Sequence of chain 1.B:
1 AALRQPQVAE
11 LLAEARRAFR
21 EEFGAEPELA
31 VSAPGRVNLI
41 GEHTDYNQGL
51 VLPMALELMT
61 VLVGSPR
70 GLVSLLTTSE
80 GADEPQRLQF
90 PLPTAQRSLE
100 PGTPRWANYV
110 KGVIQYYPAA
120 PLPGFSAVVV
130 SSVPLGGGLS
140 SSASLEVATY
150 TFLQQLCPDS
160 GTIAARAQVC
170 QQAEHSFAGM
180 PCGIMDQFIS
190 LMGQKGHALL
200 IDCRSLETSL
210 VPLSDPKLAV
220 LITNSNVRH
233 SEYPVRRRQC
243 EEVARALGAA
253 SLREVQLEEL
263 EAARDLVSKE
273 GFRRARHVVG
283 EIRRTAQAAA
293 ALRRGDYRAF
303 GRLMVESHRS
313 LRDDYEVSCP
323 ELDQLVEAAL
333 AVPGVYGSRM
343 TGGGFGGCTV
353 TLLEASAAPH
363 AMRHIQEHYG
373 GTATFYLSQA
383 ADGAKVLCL

Binding-site contacts:
Ligand atom C15 contacts residue GLY135 of chain 1.B at 3.8 Å.
Ligand atom N19 contacts residue SER141 of chain 1.B at 3.6 Å.
Ligand atom C11 contacts residue GLY80 of chain 1.B at 4.0 Å.
Ligand atom C23 contacts residue TRP105 of chain 1.B at 3.8 Å (hydrophobic).
Ligand atom C12 contacts residue ARG104 of chain 1.B at 3.6 Å.
Ligand atom C21 contacts residue LEU144 of chain 1.B at 3.8 Å (hydrophobic).
Ligand atom C26 contacts residue LEU134 of chain 1.B at 3.8 Å (hydrophobic).
Ligand atom C24 contacts residue SER78 of chain 1.B at 3.5 Å.
Ligand atom C07 contacts residue TYR108 of chain 1.B at 3.2 Å (hydrophobic).
Ligand atom C25 contacts residue VAL128 of chain 1.B at 3.6 Å (hydrophobic).
Ligand atom N16 contacts residue GLY135 of chain 1.B at 3.7 Å.
Ligand atom C13 contacts residue TYR108 of chain 1.B at 3.9 Å (hydrophobic).
Ligand atom C24 contacts residue THR76 of chain 1.B at 3.9 Å.
Ligand atom C06 contacts residue TYR108 of chain 1.B at 3.7 Å (hydrophobic).
Ligand atom C25 contacts residue SER78 of chain 1.B at 3.6 Å.
Ligand atom C20 contacts residue LEU134 of chain 1.B at 3.4 Å (hydrophobic).
Ligand atom C13 contacts residue ARG104 of chain 1.B at 3.9 Å.
Ligand atom C15 contacts residue SER140 of chain 1.B at 3.3 Å.
Ligand atom C12 contacts residue ASP82 of chain 1.B at 3.8 Å.
Ligand atom C18 contacts residue LEU134 of chain 1.B at 3.9 Å (hydrophobic).
Ligand atom N17 contacts residue SER140 of chain 1.B at 2.9 Å (h-bond).
Ligand atom N17 contacts residue SER141 of chain 1.B at 3.5 Å (h-bond).
Ligand atom O22 contacts residue LEU134 of chain 1.B at 3.9 Å.
Ligand atom C26 contacts residue THR60 of chain 1.B at 3.7 Å.
Ligand atom C06 contacts residue GLY135 of chain 1.B at 3.8 Å.
Ligand atom N16 contacts residue SER140 of chain 1.B at 3.5 Å (h-bond).
Ligand atom C26 contacts residue LEU144 of chain 1.B at 3.9 Å (hydrophobic).
Ligand atom C26 contacts residue SER130 of chain 1.B at 3.7 Å.
Ligand atom C18 contacts residue SER140 of chain 1.B at 3.4 Å.
Ligand atom N17 contacts residue TYR108 of chain 1.B at 3.8 Å.
Ligand atom N19 contacts residue SER140 of chain 1.B at 3.3 Å (h-bond).
Ligand atom C11 contacts residue ASP82 of chain 1.B at 3.6 Å.
Ligand atom C20 contacts residue LEU144 of chain 1.B at 3.8 Å (hydrophobic).
Ligand atom C25 contacts residue SER130 of chain 1.B at 3.7 Å.
Ligand atom N16 contacts residue TYR108 of chain 1.B at 3.5 Å (h-bond).
Ligand atom N14 contacts residue TYR108 of chain 1.B at 3.6 Å.
Ligand atom C12 contacts residue TRP105 of chain 1.B at 3.5 Å (hydrophobic).
Ligand atom C21 contacts residue LEU134 of chain 1.B at 3.6 Å (hydrophobic).
Ligand atom N19 contacts residue LEU134 of chain 1.B at 3.6 Å.
Ligand atom C10 contacts residue GLY80 of chain 1.B at 3.6 Å.

The protein below binds the small molecule below.
Small molecule (SMILES): O=C1CCCC2=C1C1(CCCCC1)N=C(Nc1nc3ccccc3o1)N2